Binding-site contacts:
Ligand atom C8 contacts residue THR322 of chain 1.A at 3.6 Å.
Ligand atom O6 contacts residue GLU318 of chain 1.A at 3.0 Å (salt-bridge).
Ligand atom C3 contacts residue LEU310 of chain 1.A at 4.2 Å (hydrophobic).
Ligand atom O3 contacts residue LEU310 of chain 1.A at 3.2 Å (h-bond).
Ligand atom O6 contacts residue THR322 of chain 1.A at 4.1 Å.
Ligand atom O7 contacts residue PRO88 of chain 1.A at 3.1 Å.
Ligand atom C5 contacts residue THR322 of chain 1.A at 4.2 Å.
Ligand atom C8 contacts residue GLU323 of chain 1.A at 4.4 Å.
Ligand atom C4 contacts residue LEU310 of chain 1.A at 4.3 Å (hydrophobic).
Ligand atom O3 contacts residue GLU318 of chain 1.A at 3.4 Å (salt-bridge).
Ligand atom C5 contacts residue GLU318 of chain 1.A at 3.0 Å.
Ligand atom C4 contacts residue GLU318 of chain 1.A at 3.7 Å.
Ligand atom C1 contacts residue GLU318 of chain 1.A at 4.0 Å.
Ligand atom O4 contacts residue GLY311 of chain 1.A at 2.9 Å (h-bond).
Ligand atom O4 contacts residue THR322 of chain 1.A at 3.6 Å (h-bond).
Ligand atom O7 contacts residue THR322 of chain 1.A at 3.0 Å (h-bond).
Ligand atom O4 contacts residue LEU310 of chain 1.A at 3.7 Å.
Ligand atom C7 contacts residue THR322 of chain 1.A at 3.1 Å.
Ligand atom O5 contacts residue GLU318 of chain 1.A at 3.5 Å.
Ligand atom O7 contacts residue BMA5 of chain 1.C at 4.0 Å.
Ligand atom C6 contacts residue THR322 of chain 1.A at 3.2 Å.
Ligand atom C2 contacts residue THR322 of chain 1.A at 4.4 Å.
Ligand atom C7 contacts residue BMA5 of chain 1.C at 4.5 Å.
Ligand atom O4 contacts residue GLY312 of chain 1.A at 4.4 Å.
Ligand atom C6 contacts residue GLU318 of chain 1.A at 3.2 Å.
Ligand atom N2 contacts residue THR322 of chain 1.A at 3.5 Å (h-bond).
Ligand atom O4 contacts residue GLU318 of chain 1.A at 3.5 Å (salt-bridge).
Ligand atom C4 contacts residue GLY311 of chain 1.A at 4.1 Å.
Ligand atom C1 contacts residue THR322 of chain 1.A at 4.3 Å.
Ligand atom C8 contacts residue BMA5 of chain 1.C at 3.8 Å.
Ligand atom C8 contacts residue THR89 of chain 1.A at 3.3 Å.
Ligand atom C7 contacts residue THR89 of chain 1.A at 3.8 Å.
Ligand atom C7 contacts residue PRO88 of chain 1.A at 4.3 Å (hydrophobic).
Ligand atom O3 contacts residue GLY311 of chain 1.A at 3.9 Å.
Ligand atom C3 contacts residue GLY311 of chain 1.A at 4.2 Å.
Ligand atom C3 contacts residue GLU318 of chain 1.A at 4.3 Å.
Ligand atom O7 contacts residue THR89 of chain 1.A at 3.3 Å (h-bond).
Ligand atom N2 contacts residue GLY321 of chain 1.A at 3.9 Å.

This small molecule binds to this protein.
Small molecule (SMILES): CC(=O)N[C@H]1[C@H](O[C@H]2[C@H](O)[C@@H](NC(C)=O)[C@H](O[C@H]3[C@H](O)[C@@H](NC(C)=O)CO[C@@H]3CO)O[C@@H]2CO)O[C@H](CO)[C@@H](O[C@@H]2O[C@H](CO)[C@@H](O[C@H]3O[C@H](CO)[C@@H](O)[C@H](O)[C@H]3NC(C)=O)[C@H](O)[C@H]2NC(C)=O)[C@@H]1O

Sequence of chain 1.A:
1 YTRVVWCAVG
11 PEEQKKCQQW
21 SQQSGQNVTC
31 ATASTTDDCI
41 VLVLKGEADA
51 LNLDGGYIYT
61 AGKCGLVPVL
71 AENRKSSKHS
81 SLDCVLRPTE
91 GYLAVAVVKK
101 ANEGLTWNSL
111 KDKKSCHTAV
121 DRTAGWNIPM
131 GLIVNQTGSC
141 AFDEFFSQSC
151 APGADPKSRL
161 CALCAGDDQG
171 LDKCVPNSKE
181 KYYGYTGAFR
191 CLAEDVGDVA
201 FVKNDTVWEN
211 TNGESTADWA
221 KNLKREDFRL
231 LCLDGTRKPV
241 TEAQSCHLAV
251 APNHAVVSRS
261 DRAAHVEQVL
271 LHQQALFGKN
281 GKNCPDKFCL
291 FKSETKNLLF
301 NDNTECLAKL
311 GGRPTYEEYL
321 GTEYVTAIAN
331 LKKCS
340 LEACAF